Binding-site contacts:
Ligand atom C8 contacts residue ILE247 of chain 1.E at 4.0 Å (hydrophobic).
Ligand atom C1 contacts residue ASN204 of chain 1.E at 1.4 Å.
Ligand atom N2 contacts residue ASN204 of chain 1.E at 3.0 Å (h-bond).
Ligand atom C3 contacts residue ASN204 of chain 1.E at 3.8 Å.
Ligand atom O7 contacts residue ASN204 of chain 1.E at 2.8 Å (h-bond).
Ligand atom C2 contacts residue ASN204 of chain 1.E at 2.5 Å.
Ligand atom C5 contacts residue ASN204 of chain 1.E at 3.6 Å.
Ligand atom C1 contacts residue THR206 of chain 1.E at 4.4 Å.
Ligand atom O4 contacts residue THR206 of chain 1.E at 4.4 Å.
Ligand atom C3 contacts residue THR206 of chain 1.E at 3.9 Å.
Ligand atom O5 contacts residue ASN204 of chain 1.E at 2.3 Å (h-bond).
Ligand atom C5 contacts residue THR206 of chain 1.E at 4.4 Å.
Ligand atom C7 contacts residue ASN204 of chain 1.E at 3.1 Å.
Ligand atom C8 contacts residue ILE242 of chain 1.E at 4.4 Å (hydrophobic).
Ligand atom C4 contacts residue ASN204 of chain 1.E at 4.2 Å.
Ligand atom O7 contacts residue HIS321 of chain 1.E at 3.8 Å.
Ligand atom C8 contacts residue ARG243 of chain 1.E at 4.4 Å.
Ligand atom C8 contacts residue ASN204 of chain 1.E at 3.9 Å.
Ligand atom C8 contacts residue SER244 of chain 1.E at 3.3 Å.

This small molecule binds to this protein.
Small molecule (SMILES): CC(=O)N[C@@H]1[C@@H](O)[C@H](O)[C@@H](CO)O[C@H]1O

Sequence of chain 1.E:
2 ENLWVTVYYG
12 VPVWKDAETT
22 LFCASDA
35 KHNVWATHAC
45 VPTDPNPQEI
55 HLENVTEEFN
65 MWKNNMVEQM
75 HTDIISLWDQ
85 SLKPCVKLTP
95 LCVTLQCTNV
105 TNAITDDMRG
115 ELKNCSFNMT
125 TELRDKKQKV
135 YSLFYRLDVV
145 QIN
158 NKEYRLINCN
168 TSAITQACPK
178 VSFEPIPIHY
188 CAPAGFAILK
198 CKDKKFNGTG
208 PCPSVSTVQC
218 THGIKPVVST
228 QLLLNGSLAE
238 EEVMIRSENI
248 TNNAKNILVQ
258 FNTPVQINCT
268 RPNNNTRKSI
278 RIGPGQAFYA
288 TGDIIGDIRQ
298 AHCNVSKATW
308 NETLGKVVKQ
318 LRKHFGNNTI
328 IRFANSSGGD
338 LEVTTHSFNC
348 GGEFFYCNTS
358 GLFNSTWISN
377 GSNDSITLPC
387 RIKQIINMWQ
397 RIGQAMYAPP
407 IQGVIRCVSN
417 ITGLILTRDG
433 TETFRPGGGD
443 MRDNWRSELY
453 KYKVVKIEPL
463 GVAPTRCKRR